Binding-site contacts:
Ligand atom C2 contacts residue CO1 of chain 1.J at 3.7 Å.
Ligand atom O4 contacts residue GLN175 of chain 1.A at 3.1 Å (h-bond).
Ligand atom C3 contacts residue NPO1 of chain 1.F at 3.8 Å.
Ligand atom C6 contacts residue ARG267 of chain 1.A at 3.8 Å.
Ligand atom O2 contacts residue THR226 of chain 1.A at 3.7 Å.
Ligand atom C4 contacts residue CO1 of chain 1.J at 2.8 Å.
Ligand atom C6 contacts residue TRP376 of chain 1.A at 3.7 Å (hydrophobic).
Ligand atom O4 contacts residue HIS228 of chain 1.A at 3.6 Å.
Ligand atom O5 contacts residue NPO1 of chain 1.F at 2.6 Å (h-bond).
Ligand atom C2 contacts residue TYR381 of chain 1.A at 3.8 Å (hydrophobic).
Ligand atom O3 contacts residue HIS228 of chain 1.A at 3.0 Å (h-bond).
Ligand atom O2 contacts residue ARG251 of chain 1.A at 3.8 Å.
Ligand atom O2 contacts residue NPO1 of chain 1.F at 2.8 Å (h-bond).
Ligand atom O6 contacts residue THR246 of chain 1.A at 3.6 Å.
Ligand atom O4 contacts residue PRO258 of chain 1.A at 3.4 Å (h-bond).
Ligand atom O6 contacts residue ARG251 of chain 1.A at 3.6 Å.
Ligand atom O3 contacts residue GLU217 of chain 1.A at 2.6 Å (salt-bridge).
Ligand atom O2 contacts residue ASP259 of chain 1.A at 2.5 Å (salt-bridge).
Ligand atom C3 contacts residue TRP376 of chain 1.A at 3.7 Å (hydrophobic).
Ligand atom O4 contacts residue ARG251 of chain 1.A at 3.8 Å.
Ligand atom O3 contacts residue ASP214 of chain 1.A at 3.0 Å (salt-bridge).
Ligand atom C3 contacts residue CO1 of chain 1.J at 2.8 Å.
Ligand atom O3 contacts residue THR226 of chain 1.A at 3.8 Å.
Ligand atom C3 contacts residue GLU217 of chain 1.A at 3.3 Å.
Ligand atom O3 contacts residue CO1 of chain 1.J at 2.0 Å.
Ligand atom C5 contacts residue TRP376 of chain 1.A at 3.6 Å (hydrophobic).
Ligand atom O5 contacts residue ARG394 of chain 1.A at 3.4 Å (salt-bridge).
Ligand atom C4 contacts residue GLU217 of chain 1.A at 3.8 Å.
Ligand atom O6 contacts residue GLN175 of chain 1.A at 3.3 Å (h-bond).
Ligand atom O3 contacts residue ARG251 of chain 1.A at 3.0 Å (salt-bridge).
Ligand atom C6 contacts residue ARG394 of chain 1.A at 3.8 Å.
Ligand atom O5 contacts residue ARG251 of chain 1.A at 3.4 Å (salt-bridge).
Ligand atom C1 contacts residue NPO1 of chain 1.F at 1.7 Å.
Ligand atom C2 contacts residue NPO1 of chain 1.F at 2.4 Å.
Ligand atom O2 contacts residue TYR381 of chain 1.A at 3.6 Å.
Ligand atom C3 contacts residue ARG251 of chain 1.A at 3.4 Å.
Ligand atom O6 contacts residue ARG394 of chain 1.A at 2.8 Å (salt-bridge).
Ligand atom O4 contacts residue CO1 of chain 1.J at 2.5 Å.
Ligand atom C2 contacts residue ASP259 of chain 1.A at 3.2 Å.
Ligand atom C2 contacts residue HIS228 of chain 1.A at 3.8 Å.

Sequence of chain 1.A:
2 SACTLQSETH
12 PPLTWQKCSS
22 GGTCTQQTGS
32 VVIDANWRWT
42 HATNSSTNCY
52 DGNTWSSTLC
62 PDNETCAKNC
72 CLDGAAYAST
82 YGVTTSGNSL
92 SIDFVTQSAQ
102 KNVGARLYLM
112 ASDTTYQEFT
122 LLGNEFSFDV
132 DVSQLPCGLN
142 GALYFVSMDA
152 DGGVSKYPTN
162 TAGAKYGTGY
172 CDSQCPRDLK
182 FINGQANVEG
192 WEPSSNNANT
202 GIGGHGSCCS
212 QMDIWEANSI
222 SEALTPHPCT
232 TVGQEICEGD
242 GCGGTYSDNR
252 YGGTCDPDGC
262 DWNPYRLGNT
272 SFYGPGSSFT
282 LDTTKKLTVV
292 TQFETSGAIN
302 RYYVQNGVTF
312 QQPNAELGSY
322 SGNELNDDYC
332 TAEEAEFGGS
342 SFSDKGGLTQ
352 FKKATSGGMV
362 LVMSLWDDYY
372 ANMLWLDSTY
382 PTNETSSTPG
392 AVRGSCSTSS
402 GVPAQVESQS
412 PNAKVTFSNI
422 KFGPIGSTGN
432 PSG

This small molecule binds to this protein.
Small molecule (SMILES): OC[C@H]1O[C@@H](O[C@H]2[C@H](O)[C@@H](O)CO[C@@H]2CO)[C@H](O)[C@@H](O)[C@H]1O